Binding-site contacts:
Ligand atom C27 contacts residue VAL232 of chain 1.A at 3.9 Å (hydrophobic).
Ligand atom C27 contacts residue GLN280 of chain 1.A at 3.8 Å.
Ligand atom O14 contacts residue GLN280 of chain 1.A at 3.1 Å (h-bond).
Ligand atom C28 contacts residue GLY279 of chain 1.A at 3.5 Å.
Ligand atom N23 contacts residue MET267 of chain 1.A at 3.9 Å.
Ligand atom C25 contacts residue MET267 of chain 1.A at 2.9 Å (hydrophobic).
Ligand atom C26 contacts residue TYR78 of chain 1.A at 3.9 Å (hydrophobic).
Ligand atom N11 contacts residue PHE283 of chain 1.A at 3.8 Å.
Ligand atom N20 contacts residue GLY279 of chain 1.A at 3.4 Å (h-bond).
Ligand atom O19 contacts residue MET267 of chain 1.A at 3.7 Å.
Ligand atom C18 contacts residue VAL232 of chain 1.A at 3.8 Å (hydrophobic).
Ligand atom C22 contacts residue ALA243 of chain 1.A at 3.5 Å (hydrophobic).
Ligand atom C7 contacts residue PHE283 of chain 1.A at 3.6 Å (hydrophobic).
Ligand atom N2 contacts residue PHE283 of chain 1.A at 3.8 Å.
Ligand atom C21 contacts residue LEU229 of chain 1.A at 3.6 Å (hydrophobic).
Ligand atom C28 contacts residue MET267 of chain 1.A at 3.6 Å (hydrophobic).
Ligand atom N5 contacts residue PHE283 of chain 1.A at 3.4 Å.
Ligand atom N16 contacts residue ALA243 of chain 1.A at 3.5 Å.
Ligand atom C24 contacts residue GLN280 of chain 1.A at 3.7 Å.
Ligand atom C6 contacts residue PHE283 of chain 1.A at 3.7 Å (hydrophobic).
Ligand atom C24 contacts residue TYR247 of chain 1.A at 3.5 Å (hydrophobic).
Ligand atom N16 contacts residue THR239 of chain 1.A at 3.4 Å (h-bond).
Ligand atom C22 contacts residue THR242 of chain 1.A at 3.6 Å.
Ligand atom C4 contacts residue PHE283 of chain 1.A at 3.6 Å (hydrophobic).
Ligand atom C7 contacts residue MET267 of chain 1.A at 3.9 Å (hydrophobic).
Ligand atom N15 contacts residue THR242 of chain 1.A at 3.6 Å.
Ligand atom C9 contacts residue PHE283 of chain 1.A at 3.5 Å (hydrophobic).
Ligand atom C4 contacts residue MET267 of chain 1.A at 3.0 Å (hydrophobic).
Ligand atom C22 contacts residue SER231 of chain 1.A at 3.5 Å.
Ligand atom C9 contacts residue MET267 of chain 1.A at 3.3 Å (hydrophobic).
Ligand atom O14 contacts residue PHE283 of chain 1.A at 3.8 Å.
Ligand atom N20 contacts residue MET267 of chain 1.A at 3.6 Å.
Ligand atom O19 contacts residue PHE283 of chain 1.A at 3.8 Å.
Ligand atom C1 contacts residue PHE283 of chain 1.A at 3.6 Å (hydrophobic).
Ligand atom N20 contacts residue TYR247 of chain 1.A at 3.5 Å (h-bond).
Ligand atom N23 contacts residue PHE283 of chain 1.A at 3.8 Å.
Ligand atom C22 contacts residue THR239 of chain 1.A at 3.5 Å.
Ligand atom N15 contacts residue SER231 of chain 1.A at 3.1 Å.
Ligand atom C24 contacts residue MET267 of chain 1.A at 3.8 Å (hydrophobic).
Ligand atom C3 contacts residue PHE283 of chain 1.A at 3.8 Å (hydrophobic).

Sequence of chain 1.A:
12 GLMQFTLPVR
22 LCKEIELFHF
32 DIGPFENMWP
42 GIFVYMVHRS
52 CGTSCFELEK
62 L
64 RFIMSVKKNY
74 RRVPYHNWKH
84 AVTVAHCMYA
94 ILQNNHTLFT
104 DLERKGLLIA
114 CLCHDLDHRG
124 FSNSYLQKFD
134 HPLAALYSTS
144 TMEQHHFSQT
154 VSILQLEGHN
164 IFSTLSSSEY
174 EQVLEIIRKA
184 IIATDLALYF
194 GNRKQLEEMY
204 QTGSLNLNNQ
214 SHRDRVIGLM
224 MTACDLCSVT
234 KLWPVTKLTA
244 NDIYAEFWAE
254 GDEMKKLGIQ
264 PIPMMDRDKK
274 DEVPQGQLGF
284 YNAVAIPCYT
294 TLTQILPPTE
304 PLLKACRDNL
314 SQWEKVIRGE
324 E

This protein binds this small molecule.
Small molecule (SMILES): CNC(=O)c1ccncc1NC(=O)c1nc(C2CC2)ccc1Nc1cncnc1